Sequence of chain 1.A:
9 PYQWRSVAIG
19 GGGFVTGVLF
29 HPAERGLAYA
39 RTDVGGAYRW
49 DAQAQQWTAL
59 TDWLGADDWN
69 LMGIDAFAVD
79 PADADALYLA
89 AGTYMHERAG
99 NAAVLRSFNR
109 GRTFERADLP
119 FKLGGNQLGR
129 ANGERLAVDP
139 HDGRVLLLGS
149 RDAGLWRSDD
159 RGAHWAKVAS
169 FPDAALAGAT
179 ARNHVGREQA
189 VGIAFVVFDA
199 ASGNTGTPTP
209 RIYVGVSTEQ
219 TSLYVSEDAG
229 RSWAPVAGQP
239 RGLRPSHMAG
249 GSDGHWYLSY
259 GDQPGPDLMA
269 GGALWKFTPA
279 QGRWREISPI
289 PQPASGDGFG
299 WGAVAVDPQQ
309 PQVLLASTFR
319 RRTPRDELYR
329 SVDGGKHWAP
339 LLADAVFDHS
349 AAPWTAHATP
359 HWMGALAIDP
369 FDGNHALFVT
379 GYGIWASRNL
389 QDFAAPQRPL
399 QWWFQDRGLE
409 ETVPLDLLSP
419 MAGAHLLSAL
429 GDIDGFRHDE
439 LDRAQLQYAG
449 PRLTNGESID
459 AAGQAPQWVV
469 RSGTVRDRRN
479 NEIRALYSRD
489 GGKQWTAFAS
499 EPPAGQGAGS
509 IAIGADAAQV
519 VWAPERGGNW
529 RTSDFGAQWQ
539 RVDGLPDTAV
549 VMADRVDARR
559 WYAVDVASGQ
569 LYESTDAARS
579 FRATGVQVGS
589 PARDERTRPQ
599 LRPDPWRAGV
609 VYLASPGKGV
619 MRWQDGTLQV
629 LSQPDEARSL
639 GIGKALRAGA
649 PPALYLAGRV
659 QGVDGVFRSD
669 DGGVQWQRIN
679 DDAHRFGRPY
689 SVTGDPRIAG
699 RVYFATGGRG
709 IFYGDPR

Binding-site contacts:
Ligand atom O6 contacts residue ARG474 of chain 1.A at 3.3 Å (salt-bridge).
Ligand atom O1 contacts residue ARG320 of chain 1.A at 2.3 Å (salt-bridge).
Ligand atom C2 contacts residue TRP360 of chain 1.A at 3.9 Å (hydrophobic).
Ligand atom O2 contacts residue ARG318 of chain 1.A at 3.8 Å.
Ligand atom C3 contacts residue GLY379 of chain 1.A at 3.7 Å.
Ligand atom O3 contacts residue GLY379 of chain 1.A at 2.7 Å (h-bond).
Ligand atom C5 contacts residue ASP430 of chain 1.A at 3.6 Å.
Ligand atom O4 contacts residue HIS359 of chain 1.A at 3.7 Å.
Ligand atom O3 contacts residue ARG474 of chain 1.A at 3.4 Å.
Ligand atom O4 contacts residue TRP360 of chain 1.A at 3.8 Å.
Ligand atom C3 contacts residue ASP430 of chain 1.A at 3.4 Å.
Ligand atom C4 contacts residue ASP430 of chain 1.A at 3.4 Å.
Ligand atom C6 contacts residue HIS359 of chain 1.A at 3.3 Å.
Ligand atom O3 contacts residue PHE22 of chain 1.A at 3.8 Å.
Ligand atom O5 contacts residue TRP360 of chain 1.A at 3.5 Å.
Ligand atom C1 contacts residue HIS182 of chain 1.A at 3.9 Å.
Ligand atom O5 contacts residue HIS182 of chain 1.A at 3.5 Å.
Ligand atom O4 contacts residue ASP430 of chain 1.A at 2.5 Å (salt-bridge).
Ligand atom C5 contacts residue HIS359 of chain 1.A at 3.8 Å.
Ligand atom C2 contacts residue HIS182 of chain 1.A at 3.6 Å.
Ligand atom C2 contacts residue GLY379 of chain 1.A at 3.9 Å.
Ligand atom C4 contacts residue HIS182 of chain 1.A at 3.7 Å.
Ligand atom C3 contacts residue ARG474 of chain 1.A at 3.5 Å.
Ligand atom C2 contacts residue HIS359 of chain 1.A at 3.9 Å.
Ligand atom O2 contacts residue HIS359 of chain 1.A at 2.9 Å (h-bond).
Ligand atom C5 contacts residue HIS182 of chain 1.A at 3.9 Å.
Ligand atom O2 contacts residue ARG320 of chain 1.A at 3.3 Å (salt-bridge).
Ligand atom O2 contacts residue GLY379 of chain 1.A at 3.2 Å (h-bond).
Ligand atom C5 contacts residue TRP360 of chain 1.A at 3.9 Å (hydrophobic).
Ligand atom C4 contacts residue TRP360 of chain 1.A at 3.8 Å (hydrophobic).
Ligand atom O5 contacts residue ARG474 of chain 1.A at 3.8 Å.
Ligand atom O3 contacts residue ASP430 of chain 1.A at 3.8 Å.
Ligand atom C5 contacts residue ARG474 of chain 1.A at 3.6 Å.
Ligand atom O3 contacts residue ARG474 of chain 1.A at 3.5 Å (salt-bridge).
Ligand atom C2 contacts residue ARG474 of chain 1.A at 3.9 Å.
Ligand atom C1 contacts residue ARG320 of chain 1.A at 3.5 Å.
Ligand atom C4 contacts residue ARG474 of chain 1.A at 3.7 Å.
Ligand atom C2 contacts residue ARG320 of chain 1.A at 3.9 Å.
Ligand atom O2 contacts residue ARG474 of chain 1.A at 2.8 Å (salt-bridge).
Ligand atom C2 contacts residue ARG474 of chain 1.A at 3.7 Å.

This protein binds this small molecule.
Small molecule (SMILES): OC[C@H]1O[C@@H](O)[C@H](O)[C@@H](O)[C@@H]1O[C@@H]1O[C@H](CO[C@H]2OC[C@@H](O)[C@H](O)[C@H]2O)[C@@H](O)[C@H](O)[C@H]1O